Binding-site contacts:
Ligand atom C2 contacts residue VAL43 of chain 1.Y at 3.3 Å (hydrophobic).
Ligand atom C1 contacts residue VAL35 of chain 1.MA at 4.0 Å (hydrophobic).
Ligand atom C3 contacts residue MET38 of chain 1.NA at 3.4 Å (hydrophobic).
Ligand atom C2 contacts residue VAL35 of chain 1.MA at 4.2 Å (hydrophobic).
Ligand atom O1 contacts residue LYS44 of chain 1.Y at 3.4 Å.
Ligand atom C1 contacts residue VAL43 of chain 1.Y at 3.8 Å (hydrophobic).
Ligand atom O4 contacts residue LYS44 of chain 1.Y at 3.8 Å.
Ligand atom O2 contacts residue MET39 of chain 1.NA at 4.5 Å.
Ligand atom P1 contacts residue VAL43 of chain 1.Y at 4.4 Å.
Ligand atom C1 contacts residue VAL32 of chain 1.MA at 4.4 Å (hydrophobic).
Ligand atom O4 contacts residue MET38 of chain 1.NA at 3.9 Å.
Ligand atom O3 contacts residue LYS44 of chain 1.Y at 3.3 Å.
Ligand atom C4 contacts residue MET39 of chain 1.NA at 4.1 Å (hydrophobic).
Ligand atom O2 contacts residue VAL32 of chain 1.MA at 3.3 Å.
Ligand atom O3 contacts residue MET39 of chain 1.NA at 4.4 Å.
Ligand atom P1 contacts residue LYS44 of chain 1.Y at 3.9 Å.
Ligand atom C2 contacts residue VAL32 of chain 1.MA at 4.0 Å (hydrophobic).
Ligand atom O1 contacts residue VAL43 of chain 1.Y at 2.9 Å (h-bond).
Ligand atom C3 contacts residue MET39 of chain 1.NA at 3.9 Å (hydrophobic).
Ligand atom C2 contacts residue LYS44 of chain 1.Y at 4.5 Å.
Ligand atom C4 contacts residue LYS44 of chain 1.Y at 4.4 Å.
Ligand atom O5 contacts residue LYS44 of chain 1.Y at 3.4 Å.
Ligand atom O6 contacts residue LYS44 of chain 1.Y at 4.4 Å.
Ligand atom O2 contacts residue MET38 of chain 1.NA at 2.9 Å (h-bond).
Ligand atom O5 contacts residue MET39 of chain 1.NA at 3.6 Å (h-bond).
Ligand atom C3 contacts residue LYS44 of chain 1.Y at 4.4 Å.
Ligand atom P1 contacts residue MET38 of chain 1.NA at 3.7 Å.
Ligand atom O3 contacts residue MET38 of chain 1.NA at 3.3 Å (h-bond).

This small molecule binds to this protein.
Small molecule (SMILES): CCOP(=O)(O)OC[C@H](O)CO

Sequence of chain 1.MA:
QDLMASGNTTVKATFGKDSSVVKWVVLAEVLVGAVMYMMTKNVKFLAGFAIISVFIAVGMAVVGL

Sequence of chain 1.NA:
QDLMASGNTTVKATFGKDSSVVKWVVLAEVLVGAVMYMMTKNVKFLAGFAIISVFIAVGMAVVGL

Sequence of chain 1.Y:
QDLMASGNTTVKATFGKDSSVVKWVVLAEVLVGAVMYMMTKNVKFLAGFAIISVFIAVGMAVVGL